Sequence of chain 1.A:
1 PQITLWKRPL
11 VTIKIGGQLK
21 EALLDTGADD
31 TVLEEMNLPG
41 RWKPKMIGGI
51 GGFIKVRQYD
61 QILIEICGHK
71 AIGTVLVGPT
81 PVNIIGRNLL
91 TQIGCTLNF

Sequence of chain 1.B:
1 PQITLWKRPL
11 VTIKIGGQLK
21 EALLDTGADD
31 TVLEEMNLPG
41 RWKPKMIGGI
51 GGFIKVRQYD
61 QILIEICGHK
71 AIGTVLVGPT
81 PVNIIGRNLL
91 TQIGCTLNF

This protein binds this small molecule.
Small molecule (SMILES): COC(=O)N[C@H](C(=O)N[C@@H](Cc1ccccc1)C[C@H](O)[C@H](Cc1ccccc1)NC(=O)O[C@H]1CO[C@H]2OCC[C@H]21)C(C)(C)C

Binding-site contacts:
Ligand atom N07 contacts residue GLY27 of chain 1.B at 2.9 Å (h-bond).
Ligand atom C11 contacts residue GLY27 of chain 1.B at 3.7 Å.
Ligand atom C42 contacts residue GLY48 of chain 1.B at 3.2 Å.
Ligand atom C17 contacts residue ILE50 of chain 1.B at 3.6 Å (hydrophobic).
Ligand atom C23 contacts residue GLY48 of chain 1.A at 3.7 Å.
Ligand atom O20 contacts residue GLY49 of chain 1.A at 3.5 Å.
Ligand atom C33 contacts residue ILE50 of chain 1.A at 3.5 Å (hydrophobic).
Ligand atom O10 contacts residue ASP25 of chain 1.B at 2.8 Å (salt-bridge).
Ligand atom C11 contacts residue ASP25 of chain 1.A at 3.1 Å.
Ligand atom C44 contacts residue ILE84 of chain 1.A at 3.6 Å (hydrophobic).
Ligand atom N01 contacts residue GLY27 of chain 1.A at 3.0 Å (h-bond).
Ligand atom C32 contacts residue PRO81 of chain 1.B at 3.2 Å (hydrophobic).
Ligand atom C38 contacts residue ASP29 of chain 1.B at 3.7 Å.
Ligand atom C32 contacts residue GLY48 of chain 1.A at 3.5 Å.
Ligand atom C17 contacts residue GLY49 of chain 1.B at 3.6 Å.
Ligand atom O37 contacts residue ASP30 of chain 1.B at 3.2 Å (salt-bridge).
Ligand atom C27 contacts residue GLY48 of chain 1.A at 3.6 Å.
Ligand atom C06 contacts residue ASP25 of chain 1.A at 3.7 Å.
Ligand atom O09 contacts residue ALA28 of chain 1.B at 3.5 Å.
Ligand atom C05 contacts residue ASP25 of chain 1.A at 3.0 Å.
Ligand atom O10 contacts residue GLY27 of chain 1.B at 3.4 Å.
Ligand atom C05 contacts residue ASP25 of chain 1.B at 3.6 Å.
Ligand atom C14 contacts residue GLY27 of chain 1.B at 3.2 Å.
Ligand atom C43 contacts residue ARG8 of chain 1.B at 3.0 Å.
Ligand atom C11 contacts residue ILE84 of chain 1.A at 3.7 Å (hydrophobic).
Ligand atom C32 contacts residue GLY49 of chain 1.A at 3.4 Å.
Ligand atom C33 contacts residue GLY49 of chain 1.A at 3.6 Å.
Ligand atom N22 contacts residue GLY48 of chain 1.A at 2.9 Å (h-bond).
Ligand atom C27 contacts residue ILE50 of chain 1.B at 3.4 Å (hydrophobic).
Ligand atom C39 contacts residue GLY48 of chain 1.B at 3.3 Å.
Ligand atom O26 contacts residue ASP29 of chain 1.A at 3.0 Å (salt-bridge).
Ligand atom O37 contacts residue ASP29 of chain 1.B at 3.4 Å (salt-bridge).
Ligand atom O10 contacts residue ASP25 of chain 1.A at 2.6 Å (salt-bridge).
Ligand atom C41 contacts residue GLY27 of chain 1.B at 3.6 Å.
Ligand atom C03 contacts residue ASP25 of chain 1.B at 2.9 Å.
Ligand atom C43 contacts residue ASP29 of chain 1.A at 3.2 Å.
Ligand atom O24 contacts residue GLY48 of chain 1.A at 3.5 Å (h-bond).
Ligand atom O37 contacts residue ALA28 of chain 1.B at 3.7 Å.
Ligand atom C41 contacts residue ASP29 of chain 1.B at 3.7 Å.
Ligand atom O40 contacts residue ASP29 of chain 1.B at 2.9 Å (salt-bridge).